Binding-site contacts:
Ligand atom P contacts residue ARG125 of chain 9.A at 3.7 Å.
Ligand atom O5' contacts residue ARG125 of chain 9.A at 3.0 Å (salt-bridge).
Ligand atom OP2 contacts residue ARG131 of chain 9.A at 3.7 Å.
Ligand atom C4' contacts residue ARG125 of chain 9.A at 4.4 Å.
Ligand atom C6 contacts residue ARG125 of chain 9.A at 3.5 Å.
Ligand atom C5' contacts residue MET76 of chain 9.A at 4.3 Å (hydrophobic).
Ligand atom C1' contacts residue ARG125 of chain 9.A at 4.2 Å.
Ligand atom O4 contacts residue ARG125 of chain 9.A at 3.8 Å.
Ligand atom C5' contacts residue SER77 of chain 9.A at 4.4 Å.
Ligand atom OP1 contacts residue ARG125 of chain 9.A at 2.9 Å (salt-bridge).
Ligand atom C4 contacts residue ARG125 of chain 9.A at 3.5 Å.
Ligand atom O2 contacts residue ARG125 of chain 9.A at 3.9 Å.
Ligand atom C2 contacts residue ARG125 of chain 9.A at 3.8 Å.
Ligand atom OP3 contacts residue ARG125 of chain 9.A at 2.8 Å.
Ligand atom C5' contacts residue ARG131 of chain 9.A at 3.2 Å.
Ligand atom O3' contacts residue ARG125 of chain 9.A at 4.0 Å.
Ligand atom N3 contacts residue ARG125 of chain 9.A at 3.6 Å (salt-bridge).
Ligand atom P contacts residue ARG131 of chain 9.A at 3.5 Å.
Ligand atom OP1 contacts residue ARG131 of chain 9.A at 3.4 Å (salt-bridge).
Ligand atom C2' contacts residue ARG125 of chain 9.A at 3.6 Å.
Ligand atom OP2 contacts residue SER77 of chain 9.A at 4.1 Å.
Ligand atom C3' contacts residue ARG125 of chain 9.A at 3.3 Å.
Ligand atom O5' contacts residue ARG131 of chain 9.A at 2.6 Å (salt-bridge).
Ligand atom N1 contacts residue ARG125 of chain 9.A at 3.7 Å.
Ligand atom C5' contacts residue ARG125 of chain 9.A at 4.1 Å.
Ligand atom C5 contacts residue ARG125 of chain 9.A at 3.5 Å.

The small molecule below binds the protein below.
Small molecule (SMILES): CO[P](=O)(O)O[C@H]1[C@@H](O)[C@H](n2ccc(=O)[nH]c2=O)O[C@@H]1COP(=O)(O)O

Sequence of chain 9.A:
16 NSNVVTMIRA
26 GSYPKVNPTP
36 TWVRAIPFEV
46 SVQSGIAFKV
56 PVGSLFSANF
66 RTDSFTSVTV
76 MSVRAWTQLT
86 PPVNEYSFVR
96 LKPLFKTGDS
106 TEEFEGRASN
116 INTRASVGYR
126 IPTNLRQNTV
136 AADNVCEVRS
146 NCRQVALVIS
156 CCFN